Sequence of chain 1.A:
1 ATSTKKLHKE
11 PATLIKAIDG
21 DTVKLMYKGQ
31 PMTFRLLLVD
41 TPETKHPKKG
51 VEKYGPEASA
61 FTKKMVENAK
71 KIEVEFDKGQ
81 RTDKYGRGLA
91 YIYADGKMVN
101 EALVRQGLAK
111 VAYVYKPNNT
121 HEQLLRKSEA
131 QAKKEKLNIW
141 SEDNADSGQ

Binding-site contacts:
Ligand atom P2 contacts residue ARG87 of chain 1.A at 3.2 Å.
Ligand atom P1 contacts residue TYR85 of chain 1.A at 3.4 Å.
Ligand atom O6P contacts residue ARG87 of chain 1.A at 3.5 Å (salt-bridge).
Ligand atom C2 contacts residue ASP83 of chain 1.A at 4.0 Å.
Ligand atom P2 contacts residue ARG35 of chain 1.A at 3.0 Å.
Ligand atom O4P contacts residue ARG35 of chain 1.A at 3.0 Å.
Ligand atom O2 contacts residue TYR115 of chain 1.A at 4.0 Å.
Ligand atom C2' contacts residue TYR113 of chain 1.A at 3.7 Å (hydrophobic).
Ligand atom C6 contacts residue TYR113 of chain 1.A at 4.0 Å (hydrophobic).
Ligand atom N3 contacts residue TYR115 of chain 1.A at 3.0 Å.
Ligand atom O5' contacts residue ARG87 of chain 1.A at 2.8 Å (salt-bridge).
Ligand atom O4' contacts residue ARG87 of chain 1.A at 3.8 Å.
Ligand atom C5 contacts residue ASP83 of chain 1.A at 3.7 Å.
Ligand atom O3' contacts residue LYS84 of chain 1.A at 3.1 Å (salt-bridge).
Ligand atom O5P contacts residue TYR113 of chain 1.A at 3.7 Å.
Ligand atom C4' contacts residue ARG87 of chain 1.A at 3.9 Å.
Ligand atom C5' contacts residue TYR113 of chain 1.A at 3.7 Å (hydrophobic).
Ligand atom O1P contacts residue TYR85 of chain 1.A at 2.4 Å (h-bond).
Ligand atom O1P contacts residue LYS84 of chain 1.A at 3.3 Å (salt-bridge).
Ligand atom P1 contacts residue LYS84 of chain 1.A at 3.2 Å.
Ligand atom C1' contacts residue LYS84 of chain 1.A at 4.0 Å.
Ligand atom O6P contacts residue ARG35 of chain 1.A at 2.4 Å (salt-bridge).
Ligand atom C6 contacts residue ASP83 of chain 1.A at 3.7 Å.
Ligand atom C5M contacts residue ASP83 of chain 1.A at 3.7 Å.
Ligand atom C4 contacts residue ASP83 of chain 1.A at 4.0 Å.
Ligand atom O4P contacts residue ARG87 of chain 1.A at 2.6 Å.
Ligand atom O4 contacts residue TYR115 of chain 1.A at 3.2 Å.
Ligand atom C5 contacts residue TYR113 of chain 1.A at 4.1 Å (hydrophobic).
Ligand atom O4' contacts residue LYS84 of chain 1.A at 4.0 Å.
Ligand atom O3P contacts residue PRO47 of chain 1.A at 3.8 Å.
Ligand atom O5P contacts residue ARG35 of chain 1.A at 2.4 Å (salt-bridge).
Ligand atom N1 contacts residue ASP83 of chain 1.A at 4.0 Å.
Ligand atom C5' contacts residue ARG87 of chain 1.A at 3.9 Å.
Ligand atom C5M contacts residue LEU37 of chain 1.A at 3.9 Å (hydrophobic).
Ligand atom O2P contacts residue LYS84 of chain 1.A at 2.8 Å (salt-bridge).
Ligand atom C4 contacts residue TYR115 of chain 1.A at 3.3 Å (hydrophobic).
Ligand atom C5M contacts residue TYR113 of chain 1.A at 3.8 Å (hydrophobic).
Ligand atom C2 contacts residue TYR115 of chain 1.A at 3.7 Å (hydrophobic).
Ligand atom N3 contacts residue ASP83 of chain 1.A at 4.0 Å.
Ligand atom O2P contacts residue TYR85 of chain 1.A at 3.3 Å (h-bond).

The protein below binds the small molecule below.
Small molecule (SMILES): Cc1cn([C@H]2C[C@H](OP(=O)(O)O)[C@@H](COP(=O)(O)O)O2)c(=O)[nH]c1=O